This protein binds this small molecule.
Small molecule (SMILES): C[C@H](NC(=O)c1ccccc1C(F)(F)F)c1nnc(SCCOc2ccc(F)cc2)n1Cc1ccc(F)cc1

Binding-site contacts:
Ligand atom C10 contacts residue PHE260 of chain 1.A at 3.6 Å (hydrophobic).
Ligand atom C5 contacts residue MET248 of chain 1.A at 3.6 Å (hydrophobic).
Ligand atom N13 contacts residue TYR241 of chain 1.A at 2.5 Å (h-bond).
Ligand atom C2 contacts residue ARG244 of chain 1.A at 3.6 Å.
Ligand atom C4 contacts residue TYR241 of chain 1.A at 3.5 Å (hydrophobic).
Ligand atom F37 contacts residue VAL105 of chain 1.A at 3.4 Å.
Ligand atom C22 contacts residue ILE278 of chain 1.A at 3.8 Å (hydrophobic).
Ligand atom C4 contacts residue MET248 of chain 1.A at 3.7 Å (hydrophobic).
Ligand atom C23 contacts residue TYR263 of chain 1.A at 3.9 Å (hydrophobic).
Ligand atom C2 contacts residue TYR241 of chain 1.A at 3.4 Å (hydrophobic).
Ligand atom C20 contacts residue ILE282 of chain 1.A at 3.5 Å (hydrophobic).
Ligand atom O8 contacts residue MET248 of chain 1.A at 3.8 Å.
Ligand atom N14 contacts residue ASN283 of chain 1.A at 3.1 Å (h-bond).
Ligand atom C19 contacts residue TYR188 of chain 1.A at 3.3 Å (hydrophobic).
Ligand atom C3 contacts residue TYR241 of chain 1.A at 3.2 Å (hydrophobic).
Ligand atom C33 contacts residue ASP135 of chain 1.A at 3.6 Å.
Ligand atom C17 contacts residue PHE260 of chain 1.A at 3.4 Å (hydrophobic).
Ligand atom C32 contacts residue LEU209 of chain 1.A at 3.9 Å (hydrophobic).
Ligand atom F7 contacts residue ARG244 of chain 1.A at 3.3 Å.
Ligand atom C25 contacts residue TYR188 of chain 1.A at 3.8 Å (hydrophobic).
Ligand atom C18 contacts residue PHE260 of chain 1.A at 3.8 Å (hydrophobic).
Ligand atom C12 contacts residue TYR241 of chain 1.A at 3.5 Å (hydrophobic).
Ligand atom N14 contacts residue ILE278 of chain 1.A at 3.8 Å.
Ligand atom C17 contacts residue TYR188 of chain 1.A at 3.4 Å (hydrophobic).
Ligand atom C34 contacts residue HIS185 of chain 1.A at 3.8 Å.
Ligand atom F7 contacts residue TYR241 of chain 1.A at 3.4 Å.
Ligand atom C3 contacts residue PHE245 of chain 1.A at 3.9 Å (hydrophobic).
Ligand atom C18 contacts residue TYR188 of chain 1.A at 3.7 Å (hydrophobic).
Ligand atom F7 contacts residue ALA106 of chain 1.A at 3.2 Å.
Ligand atom C33 contacts residue LEU209 of chain 1.A at 3.6 Å (hydrophobic).
Ligand atom N13 contacts residue ILE278 of chain 1.A at 3.8 Å.
Ligand atom O29 contacts residue TYR188 of chain 1.A at 3.1 Å.
Ligand atom F38 contacts residue HIS185 of chain 1.A at 3.3 Å.
Ligand atom C22 contacts residue TYR263 of chain 1.A at 3.5 Å (hydrophobic).
Ligand atom C26 contacts residue ASN283 of chain 1.A at 3.5 Å.
Ligand atom N13 contacts residue ASN283 of chain 1.A at 3.9 Å.
Ligand atom C3 contacts residue ARG244 of chain 1.A at 3.9 Å.
Ligand atom N14 contacts residue TYR241 of chain 1.A at 3.4 Å (h-bond).
Ligand atom C23 contacts residue PHE260 of chain 1.A at 3.6 Å (hydrophobic).
Ligand atom C26 contacts residue ILE282 of chain 1.A at 3.3 Å (hydrophobic).

Sequence of chain 1.A:
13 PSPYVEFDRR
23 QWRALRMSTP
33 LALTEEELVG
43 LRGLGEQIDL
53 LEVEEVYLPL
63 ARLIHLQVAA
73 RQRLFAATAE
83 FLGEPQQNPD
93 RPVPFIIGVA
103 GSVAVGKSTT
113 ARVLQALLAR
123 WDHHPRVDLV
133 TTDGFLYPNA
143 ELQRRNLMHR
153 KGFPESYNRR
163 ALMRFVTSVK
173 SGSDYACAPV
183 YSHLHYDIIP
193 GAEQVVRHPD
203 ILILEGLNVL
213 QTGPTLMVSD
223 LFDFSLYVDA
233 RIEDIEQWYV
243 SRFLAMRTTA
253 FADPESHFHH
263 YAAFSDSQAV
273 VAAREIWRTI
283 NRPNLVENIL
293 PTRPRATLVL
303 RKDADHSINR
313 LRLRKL